A protein and the small-molecule ligand that binds it are described below.
Small molecule (SMILES): Nc1nc2c(ncn2[C@H]2C[C@H](O)[C@@H](CO[P](=O)(O)O[P](=O)(O)OP(=O)(O)O)O2)c(=O)[nH]1

Binding-site contacts:
Ligand atom O1A contacts residue ASN95 of chain 1.C at 3.1 Å (h-bond).
Ligand atom O4' contacts residue HIS103 of chain 1.C at 2.5 Å (h-bond).
Ligand atom PA contacts residue ASP199 of chain 1.C at 3.5 Å.
Ligand atom C4' contacts residue ARG52 of chain 1.C at 3.3 Å.
Ligand atom PG contacts residue TYR203 of chain 1.C at 3.3 Å.
Ligand atom O3' contacts residue ASP207 of chain 1.C at 3.0 Å (salt-bridge).
Ligand atom C4' contacts residue GLN37 of chain 1.C at 3.6 Å.
Ligand atom N7 contacts residue HIS103 of chain 1.C at 3.6 Å.
Ligand atom N9 contacts residue HIS103 of chain 1.C at 2.8 Å.
Ligand atom C3' contacts residue GLN37 of chain 1.C at 3.6 Å.
Ligand atom C1' contacts residue HIS103 of chain 1.C at 3.1 Å.
Ligand atom O2A contacts residue HIS103 of chain 1.C at 3.5 Å.
Ligand atom C2' contacts residue TYR262 of chain 1.C at 3.6 Å (hydrophobic).
Ligand atom N2 contacts residue LEU38 of chain 1.C at 3.5 Å (h-bond).
Ligand atom C8 contacts residue HIS103 of chain 1.C at 3.0 Å.
Ligand atom O2A contacts residue HIS121 of chain 1.C at 2.8 Å (h-bond).
Ligand atom N7 contacts residue HIS258 of chain 1.C at 3.7 Å.
Ligand atom N1 contacts residue GLN263 of chain 1.C at 3.5 Å (h-bond).
Ligand atom C4 contacts residue HIS103 of chain 1.C at 3.2 Å.
Ligand atom O1G contacts residue TYR203 of chain 1.C at 3.4 Å (h-bond).
Ligand atom O3A contacts residue ASP199 of chain 1.C at 3.0 Å (salt-bridge).
Ligand atom O1B contacts residue LYS200 of chain 1.C at 3.6 Å (salt-bridge).
Ligand atom C5' contacts residue TYR203 of chain 1.C at 3.5 Å (hydrophobic).
Ligand atom C2 contacts residue TYR262 of chain 1.C at 3.5 Å (hydrophobic).
Ligand atom O4' contacts residue ARG52 of chain 1.C at 3.4 Å (salt-bridge).
Ligand atom O5' contacts residue HIS103 of chain 1.C at 3.0 Å (h-bond).
Ligand atom O2B contacts residue HIS103 of chain 1.C at 3.5 Å.
Ligand atom O6 contacts residue GLN263 of chain 1.C at 2.5 Å (h-bond).
Ligand atom C5 contacts residue HIS103 of chain 1.C at 3.7 Å.
Ligand atom O1A contacts residue ARG52 of chain 1.C at 3.6 Å.
Ligand atom N1 contacts residue TYR262 of chain 1.C at 3.0 Å (h-bond).
Ligand atom N2 contacts residue TYR262 of chain 1.C at 3.6 Å (h-bond).
Ligand atom O1G contacts residue LYS200 of chain 1.C at 2.5 Å (salt-bridge).
Ligand atom C6 contacts residue GLN263 of chain 1.C at 3.0 Å.
Ligand atom O3' contacts residue GLN37 of chain 1.C at 2.6 Å (h-bond).
Ligand atom C3' contacts residue TYR203 of chain 1.C at 3.6 Å (hydrophobic).
Ligand atom O2A contacts residue HIS98 of chain 1.C at 3.5 Å (h-bond).
Ligand atom O1A contacts residue ASP199 of chain 1.C at 2.9 Å (salt-bridge).
Ligand atom O2G contacts residue TYR203 of chain 1.C at 2.3 Å (h-bond).
Ligand atom O2G contacts residue HIS258 of chain 1.C at 3.7 Å.

Sequence of chain 1.C:
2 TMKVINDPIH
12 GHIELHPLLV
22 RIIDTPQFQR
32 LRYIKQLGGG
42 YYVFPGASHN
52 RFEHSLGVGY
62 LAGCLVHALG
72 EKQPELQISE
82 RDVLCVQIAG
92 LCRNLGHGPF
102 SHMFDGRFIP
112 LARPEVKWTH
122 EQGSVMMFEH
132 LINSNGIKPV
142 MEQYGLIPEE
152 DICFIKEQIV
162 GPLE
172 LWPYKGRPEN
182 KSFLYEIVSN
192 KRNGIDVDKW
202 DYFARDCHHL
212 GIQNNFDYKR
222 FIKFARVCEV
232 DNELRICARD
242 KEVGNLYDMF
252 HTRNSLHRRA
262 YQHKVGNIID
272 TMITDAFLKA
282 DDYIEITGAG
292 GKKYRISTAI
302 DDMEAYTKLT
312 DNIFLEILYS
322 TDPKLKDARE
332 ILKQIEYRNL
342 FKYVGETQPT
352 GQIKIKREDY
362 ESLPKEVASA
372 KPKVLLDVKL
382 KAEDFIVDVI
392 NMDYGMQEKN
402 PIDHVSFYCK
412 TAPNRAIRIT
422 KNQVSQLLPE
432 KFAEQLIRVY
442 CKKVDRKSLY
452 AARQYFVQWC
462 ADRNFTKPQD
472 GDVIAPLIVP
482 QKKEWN